Binding-site contacts:
Ligand atom CD2 contacts residue HIS49 of chain 1.A at 3.6 Å.
Ligand atom NE1 contacts residue GLY34 of chain 1.A at 3.5 Å.
Ligand atom ND2 contacts residue VAL17 of chain 2.A at 2.8 Å (h-bond).
Ligand atom CD2 contacts residue HIS72 of chain 1.A at 3.5 Å.
Ligand atom O contacts residue GAI1 of chain 1.C at 3.5 Å (h-bond).
Ligand atom CA contacts residue VAL69 of chain 1.A at 3.7 Å (hydrophobic).
Ligand atom CG contacts residue VAL17 of chain 2.A at 3.6 Å (hydrophobic).
Ligand atom CB contacts residue VAL69 of chain 1.A at 3.6 Å (hydrophobic).
Ligand atom CB contacts residue GLN48 of chain 1.A at 3.7 Å.
Ligand atom ND2 contacts residue GLN35 of chain 2.A at 2.8 Å (h-bond).
Ligand atom CD2 contacts residue MET38 of chain 1.A at 3.4 Å (hydrophobic).
Ligand atom OG contacts residue LEU30 of chain 1.A at 3.6 Å.
Ligand atom C contacts residue VAL17 of chain 2.A at 3.5 Å (hydrophobic).
Ligand atom ND2 contacts residue TYR32 of chain 2.A at 3.6 Å.
Ligand atom C contacts residue VAL69 of chain 1.A at 3.5 Å (hydrophobic).
Ligand atom CD contacts residue SER16 of chain 2.A at 3.6 Å.
Ligand atom CG contacts residue GLN35 of chain 2.A at 3.6 Å.
Ligand atom CE2 contacts residue LEU30 of chain 1.A at 3.6 Å (hydrophobic).
Ligand atom CA contacts residue VAL17 of chain 2.A at 3.5 Å (hydrophobic).
Ligand atom CE2 contacts residue MET38 of chain 1.A at 3.7 Å (hydrophobic).
Ligand atom CZ contacts residue ILE37 of chain 1.A at 3.6 Å (hydrophobic).
Ligand atom N contacts residue GLN48 of chain 1.A at 2.9 Å (h-bond).
Ligand atom CE1 contacts residue ILE37 of chain 1.A at 3.6 Å (hydrophobic).
Ligand atom CE2 contacts residue HIS49 of chain 1.A at 3.6 Å.
Ligand atom CD1 contacts residue GLN48 of chain 1.A at 3.4 Å.
Ligand atom N contacts residue VAL69 of chain 1.A at 3.7 Å.
Ligand atom O contacts residue VAL17 of chain 2.A at 3.4 Å (h-bond).
Ligand atom CE3 contacts residue VAL69 of chain 1.A at 3.7 Å (hydrophobic).
Ligand atom O contacts residue HIS72 of chain 1.A at 3.5 Å.
Ligand atom OE2 contacts residue SER16 of chain 2.A at 3.7 Å.
Ligand atom OD1 contacts residue GLN35 of chain 2.A at 3.2 Å (h-bond).
Ligand atom N contacts residue VAL17 of chain 2.A at 3.5 Å (h-bond).
Ligand atom CA contacts residue GLN48 of chain 1.A at 3.5 Å.
Ligand atom O contacts residue TYR76 of chain 1.A at 2.5 Å (h-bond).
Ligand atom C contacts residue TYR76 of chain 1.A at 3.7 Å (hydrophobic).
Ligand atom CA contacts residue GLN48 of chain 1.A at 3.7 Å.
Ligand atom O contacts residue VAL69 of chain 1.A at 3.5 Å.
Ligand atom C contacts residue GLN48 of chain 1.A at 3.6 Å.
Ligand atom NE1 contacts residue LEU30 of chain 1.A at 2.8 Å (h-bond).
Ligand atom CG contacts residue SER16 of chain 2.A at 3.7 Å.

Sequence of chain 1.A:
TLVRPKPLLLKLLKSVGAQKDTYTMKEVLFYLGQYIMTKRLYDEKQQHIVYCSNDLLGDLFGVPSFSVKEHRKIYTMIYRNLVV

The protein below binds the small molecule below.
Small molecule (SMILES): CC(C)C[C@H](NC(=O)[C@H](CC(C)C)NC(=O)[C@H](CC(N)=O)NC(=O)[C@H](CC1=c2ccccc2=NC1)NC(=O)[C@H](Cc1ccc(O)cc1)NC(=O)[C@H](CCC(=O)O)NC(=O)[C@H](C)NC(=O)[C@H](Cc1ccccc1)NC(=O)[C@H](CO)NC(=O)[C@@H](N)[C@@H](C)O)C(=O)N[C@H](C=O)CO

Sequence of chain 2.A:
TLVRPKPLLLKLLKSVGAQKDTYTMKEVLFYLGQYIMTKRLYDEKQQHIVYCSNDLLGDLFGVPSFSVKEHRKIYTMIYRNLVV